Sequence of chain 24.A:
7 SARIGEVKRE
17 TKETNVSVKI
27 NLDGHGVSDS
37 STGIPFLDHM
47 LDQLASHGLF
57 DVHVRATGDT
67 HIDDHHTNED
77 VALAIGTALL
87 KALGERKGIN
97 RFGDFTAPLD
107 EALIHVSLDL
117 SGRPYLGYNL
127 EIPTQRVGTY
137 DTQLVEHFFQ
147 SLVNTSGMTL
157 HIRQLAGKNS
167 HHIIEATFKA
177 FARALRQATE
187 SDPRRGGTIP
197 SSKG

This protein binds this small molecule.
Small molecule (SMILES): O=P(O)(O)C[C@@H](O)Cn1cncn1

Sequence of chain 14.A:
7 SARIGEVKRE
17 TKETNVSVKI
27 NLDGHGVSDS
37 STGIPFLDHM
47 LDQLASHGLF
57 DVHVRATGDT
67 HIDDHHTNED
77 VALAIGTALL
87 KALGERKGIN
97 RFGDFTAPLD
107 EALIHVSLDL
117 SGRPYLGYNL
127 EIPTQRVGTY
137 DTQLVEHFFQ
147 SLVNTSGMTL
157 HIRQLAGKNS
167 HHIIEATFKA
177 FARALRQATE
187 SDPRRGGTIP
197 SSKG

Binding-site contacts:
Ligand atom C6 contacts residue GLU171 of chain 23.A at 3.2 Å.
Ligand atom O13 contacts residue 5LD1 of chain 24.E at 0.7 Å (h-bond).
Ligand atom N4 contacts residue 5LD1 of chain 24.E at 0.1 Å (h-bond).
Ligand atom N4 contacts residue GLU75 of chain 14.A at 3.1 Å (salt-bridge).
Ligand atom O11 contacts residue LYS199 of chain 24.A at 2.6 Å (salt-bridge).
Ligand atom P9 contacts residue 5LD1 of chain 24.E at 0.2 Å.
Ligand atom C3 contacts residue 5LD1 of chain 24.E at 0.6 Å.
Ligand atom O13 contacts residue MN1 of chain 24.B at 2.4 Å.
Ligand atom O10 contacts residue LYS175 of chain 23.A at 2.8 Å (salt-bridge).
Ligand atom O11 contacts residue ARG119 of chain 24.A at 2.9 Å (salt-bridge).
Ligand atom N1 contacts residue 5LD1 of chain 24.E at 0.4 Å (h-bond).
Ligand atom N4 contacts residue HIS168 of chain 23.A at 3.3 Å (h-bond).
Ligand atom C5 contacts residue MN1 of chain 24.B at 3.3 Å.
Ligand atom C5 contacts residue MN1 of chain 24.C at 3.2 Å.
Ligand atom O10 contacts residue 5LD1 of chain 24.E at 0.5 Å (h-bond).
Ligand atom N2 contacts residue 5LD1 of chain 24.E at 0.8 Å (h-bond).
Ligand atom C3 contacts residue MN1 of chain 24.C at 3.2 Å.
Ligand atom N4 contacts residue MN1 of chain 24.C at 2.2 Å.
Ligand atom O12 contacts residue SER197 of chain 24.A at 2.6 Å (h-bond).
Ligand atom O11 contacts residue 5LD1 of chain 24.E at 0.1 Å (h-bond).
Ligand atom O13 contacts residue HIS72 of chain 14.A at 3.2 Å (h-bond).
Ligand atom N1 contacts residue MN1 of chain 24.B at 2.2 Å.
Ligand atom C8 contacts residue 5LD1 of chain 24.E at 0.3 Å.
Ligand atom N2 contacts residue MN1 of chain 24.B at 3.3 Å.
Ligand atom N1 contacts residue HIS167 of chain 23.A at 3.1 Å (h-bond).
Ligand atom N4 contacts residue HIS71 of chain 14.A at 3.0 Å (h-bond).
Ligand atom C6 contacts residue 5LD1 of chain 24.E at 1.4 Å.
Ligand atom O12 contacts residue 5LD1 of chain 24.E at 0.3 Å (h-bond).
Ligand atom O13 contacts residue GLU19 of chain 14.A at 2.7 Å (salt-bridge).
Ligand atom O10 contacts residue ARG97 of chain 24.A at 2.8 Å (salt-bridge).
Ligand atom O12 contacts residue ARG97 of chain 24.A at 2.8 Å (salt-bridge).
Ligand atom C5 contacts residue HIS71 of chain 14.A at 3.1 Å.
Ligand atom N1 contacts residue GLU171 of chain 23.A at 3.1 Å (salt-bridge).
Ligand atom C7 contacts residue GLU19 of chain 14.A at 3.4 Å.
Ligand atom C7 contacts residue 5LD1 of chain 24.E at 0.5 Å.
Ligand atom C5 contacts residue 5LD1 of chain 24.E at 0.3 Å.
Ligand atom O13 contacts residue GLU171 of chain 23.A at 3.4 Å (salt-bridge).
Ligand atom O10 contacts residue ARG119 of chain 24.A at 3.0 Å (salt-bridge).
Ligand atom C5 contacts residue HIS167 of chain 23.A at 3.3 Å.
Ligand atom N1 contacts residue HIS72 of chain 14.A at 3.3 Å (h-bond).

Sequence of chain 23.A:
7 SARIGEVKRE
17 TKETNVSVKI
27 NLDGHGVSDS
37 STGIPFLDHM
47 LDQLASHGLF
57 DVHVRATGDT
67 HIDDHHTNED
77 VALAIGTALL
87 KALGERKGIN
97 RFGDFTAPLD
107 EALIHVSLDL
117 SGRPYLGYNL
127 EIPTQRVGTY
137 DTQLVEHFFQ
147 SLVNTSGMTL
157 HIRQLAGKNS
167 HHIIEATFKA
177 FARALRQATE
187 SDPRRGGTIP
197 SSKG